Binding-site contacts:
Ligand atom C3 contacts residue GLY192 of chain 1.B at 3.4 Å.
Ligand atom C1 contacts residue HIS190 of chain 1.B at 3.4 Å.
Ligand atom C11 contacts residue PHE147 of chain 1.B at 3.9 Å (hydrophobic).
Ligand atom C15 contacts residue CYS314 of chain 1.B at 4.0 Å (hydrophobic).
Ligand atom O3A contacts residue HIS190 of chain 1.B at 3.1 Å.
Ligand atom C5 contacts residue ARG144 of chain 1.B at 4.0 Å.
Ligand atom C10 contacts residue LEU96 of chain 1.B at 3.5 Å (hydrophobic).
Ligand atom O2B contacts residue HIS190 of chain 1.B at 3.0 Å.
Ligand atom O2A contacts residue PHE144 of chain 1.A at 3.4 Å.
Ligand atom C15 contacts residue PHE293 of chain 1.B at 3.7 Å (hydrophobic).
Ligand atom C1 contacts residue TYR108 of chain 1.A at 3.7 Å (hydrophobic).
Ligand atom C14 contacts residue PHE147 of chain 1.B at 3.9 Å (hydrophobic).
Ligand atom C15 contacts residue TYR51 of chain 1.B at 4.0 Å (hydrophobic).
Ligand atom C14 contacts residue TYR195 of chain 1.B at 3.8 Å (hydrophobic).
Ligand atom PB contacts residue HIS190 of chain 1.B at 3.6 Å.
Ligand atom O1 contacts residue TYR108 of chain 1.A at 3.5 Å (h-bond).
Ligand atom PB contacts residue TYR241 of chain 1.B at 3.3 Å.
Ligand atom C11 contacts residue LEU99 of chain 1.B at 4.0 Å (hydrophobic).
Ligand atom PA contacts residue TYR108 of chain 1.A at 4.0 Å.
Ligand atom O2A contacts residue TYR108 of chain 1.A at 3.3 Å (h-bond).
Ligand atom C15 contacts residue TRP244 of chain 1.B at 3.8 Å (hydrophobic).
Ligand atom O1B contacts residue TYR241 of chain 1.B at 2.3 Å (h-bond).
Ligand atom C5 contacts residue CYS196 of chain 1.B at 3.9 Å (hydrophobic).
Ligand atom C9 contacts residue PHE147 of chain 1.B at 3.7 Å (hydrophobic).
Ligand atom C5 contacts residue GLY192 of chain 1.B at 3.4 Å.
Ligand atom O2B contacts residue PHE144 of chain 1.A at 3.9 Å.
Ligand atom C4 contacts residue GLY192 of chain 1.B at 3.8 Å.
Ligand atom C6 contacts residue TRP244 of chain 1.B at 3.6 Å (hydrophobic).
Ligand atom C14 contacts residue GLN103 of chain 1.B at 3.5 Å.
Ligand atom O2B contacts residue TYR241 of chain 1.B at 3.9 Å.
Ligand atom C8 contacts residue CYS196 of chain 1.B at 3.9 Å (hydrophobic).
Ligand atom C7 contacts residue TRP244 of chain 1.B at 3.7 Å (hydrophobic).
Ligand atom C7 contacts residue CYS196 of chain 1.B at 3.5 Å (hydrophobic).
Ligand atom C2 contacts residue GLY192 of chain 1.B at 3.7 Å.
Ligand atom C2 contacts residue GLN193 of chain 1.B at 3.7 Å.
Ligand atom C4 contacts residue TRP244 of chain 1.B at 3.5 Å (hydrophobic).
Ligand atom C12 contacts residue TRP244 of chain 1.B at 4.0 Å (hydrophobic).
Ligand atom O3A contacts residue TYR241 of chain 1.B at 3.5 Å (h-bond).
Ligand atom C9 contacts residue CYS196 of chain 1.B at 3.8 Å (hydrophobic).
Ligand atom C14 contacts residue TYR51 of chain 1.B at 3.9 Å (hydrophobic).

Sequence of chain 1.A:
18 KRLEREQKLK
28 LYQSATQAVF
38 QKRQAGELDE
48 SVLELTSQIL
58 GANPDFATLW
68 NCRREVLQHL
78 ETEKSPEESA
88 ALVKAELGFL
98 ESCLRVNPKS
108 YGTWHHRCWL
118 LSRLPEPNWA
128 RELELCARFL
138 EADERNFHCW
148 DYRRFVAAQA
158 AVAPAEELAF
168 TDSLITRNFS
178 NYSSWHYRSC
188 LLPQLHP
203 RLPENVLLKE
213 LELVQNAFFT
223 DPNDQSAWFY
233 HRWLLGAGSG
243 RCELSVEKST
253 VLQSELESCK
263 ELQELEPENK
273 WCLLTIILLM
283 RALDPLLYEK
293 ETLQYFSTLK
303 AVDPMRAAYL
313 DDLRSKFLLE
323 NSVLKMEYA

Sequence of chain 1.B:
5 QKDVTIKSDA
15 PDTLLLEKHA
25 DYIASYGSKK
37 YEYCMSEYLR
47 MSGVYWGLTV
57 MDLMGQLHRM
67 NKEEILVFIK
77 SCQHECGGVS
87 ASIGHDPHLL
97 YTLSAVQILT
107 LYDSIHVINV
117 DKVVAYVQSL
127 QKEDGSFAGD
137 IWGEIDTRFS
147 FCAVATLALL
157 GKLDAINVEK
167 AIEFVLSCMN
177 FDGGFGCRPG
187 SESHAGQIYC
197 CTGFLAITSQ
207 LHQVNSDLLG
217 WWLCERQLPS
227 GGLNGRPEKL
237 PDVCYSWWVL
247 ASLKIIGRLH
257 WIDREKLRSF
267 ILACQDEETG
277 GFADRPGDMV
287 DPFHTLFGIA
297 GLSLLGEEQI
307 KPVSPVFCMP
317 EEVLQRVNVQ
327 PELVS

This protein binds this small molecule.
Small molecule (SMILES): CC(C)=CCC/C(C)=C/CC/C(C)=C/CO[P](=O)(O)OP(=O)(O)O